Sequence of chain 2.F:
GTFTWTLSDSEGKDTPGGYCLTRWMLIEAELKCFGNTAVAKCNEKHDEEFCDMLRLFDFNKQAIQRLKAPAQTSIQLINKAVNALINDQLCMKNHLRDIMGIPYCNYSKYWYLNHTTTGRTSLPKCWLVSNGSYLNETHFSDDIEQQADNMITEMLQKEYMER

Sequence of chain 2.C:
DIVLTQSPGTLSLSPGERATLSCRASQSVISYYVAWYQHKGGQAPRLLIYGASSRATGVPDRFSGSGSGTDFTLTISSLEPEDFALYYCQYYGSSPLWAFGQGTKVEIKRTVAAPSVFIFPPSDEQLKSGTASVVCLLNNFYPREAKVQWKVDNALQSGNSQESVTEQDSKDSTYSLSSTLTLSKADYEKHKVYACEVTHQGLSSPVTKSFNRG

This protein binds this small molecule.
Small molecule (SMILES): CC(=O)N[C@@H]1[C@@H](O)[C@H](O)[C@@H](CO)O[C@H]1O

Sequence of chain 2.A:
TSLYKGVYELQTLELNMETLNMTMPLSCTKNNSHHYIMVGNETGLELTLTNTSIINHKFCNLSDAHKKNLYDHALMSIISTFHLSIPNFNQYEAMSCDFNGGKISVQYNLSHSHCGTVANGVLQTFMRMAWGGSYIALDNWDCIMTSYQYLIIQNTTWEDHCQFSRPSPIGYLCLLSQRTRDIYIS

Binding-site contacts:
Ligand atom O3 contacts residue SER29 of chain 2.C at 4.0 Å.
Ligand atom C8 contacts residue ASP146 of chain 2.A at 4.1 Å.
Ligand atom C2 contacts residue ASN131 of chain 2.F at 2.4 Å.
Ligand atom C7 contacts residue GLY70 of chain 2.C at 4.5 Å.
Ligand atom C3 contacts residue ASN131 of chain 2.F at 3.8 Å.
Ligand atom O7 contacts residue ASN131 of chain 2.F at 4.3 Å.
Ligand atom C3 contacts residue SER29 of chain 2.C at 4.4 Å.
Ligand atom C5 contacts residue ASN131 of chain 2.F at 3.7 Å.
Ligand atom O5 contacts residue ASN131 of chain 2.F at 2.4 Å (h-bond).
Ligand atom C1 contacts residue ASN131 of chain 2.F at 1.4 Å.
Ligand atom C8 contacts residue ASN131 of chain 2.F at 3.4 Å.
Ligand atom N2 contacts residue GLY70 of chain 2.C at 3.9 Å.
Ligand atom N2 contacts residue SER29 of chain 2.C at 4.1 Å.
Ligand atom C2 contacts residue SER29 of chain 2.C at 3.8 Å.
Ligand atom O7 contacts residue SER69 of chain 2.C at 4.1 Å.
Ligand atom O3 contacts residue GLY70 of chain 2.C at 4.4 Å.
Ligand atom N2 contacts residue ASN131 of chain 2.F at 2.8 Å (h-bond).
Ligand atom C7 contacts residue ASN131 of chain 2.F at 3.4 Å.
Ligand atom C4 contacts residue ASN131 of chain 2.F at 4.2 Å.
Ligand atom O7 contacts residue GLY70 of chain 2.C at 3.9 Å.